Sequence of chain 1.A:
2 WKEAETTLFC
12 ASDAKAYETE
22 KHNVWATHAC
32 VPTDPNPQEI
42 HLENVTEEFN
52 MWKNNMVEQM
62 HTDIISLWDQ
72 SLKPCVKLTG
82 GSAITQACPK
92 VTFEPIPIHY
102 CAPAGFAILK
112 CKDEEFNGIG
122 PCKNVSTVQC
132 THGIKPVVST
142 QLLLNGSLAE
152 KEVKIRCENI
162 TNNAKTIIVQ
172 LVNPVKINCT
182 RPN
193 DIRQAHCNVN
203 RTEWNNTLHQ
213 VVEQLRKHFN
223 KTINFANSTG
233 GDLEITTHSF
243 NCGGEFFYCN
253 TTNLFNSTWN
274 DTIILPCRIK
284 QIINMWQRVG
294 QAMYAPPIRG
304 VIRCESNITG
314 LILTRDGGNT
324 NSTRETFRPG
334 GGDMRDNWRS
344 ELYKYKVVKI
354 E

Binding-site contacts:
Ligand atom C2 contacts residue NAG1 of chain 1.L at 4.3 Å.
Ligand atom O3 contacts residue NAG1 of chain 1.L at 3.4 Å.
Ligand atom C7 contacts residue SER230 of chain 1.A at 4.4 Å.
Ligand atom N2 contacts residue THR254 of chain 1.A at 4.1 Å.
Ligand atom C8 contacts residue SER230 of chain 1.A at 4.0 Å.
Ligand atom C3 contacts residue ASN229 of chain 1.A at 3.8 Å.
Ligand atom O4 contacts residue NAG1 of chain 1.L at 4.4 Å.
Ligand atom N2 contacts residue SER230 of chain 1.A at 3.9 Å.
Ligand atom O7 contacts residue ASN252 of chain 1.A at 3.4 Å (h-bond).
Ligand atom C3 contacts residue NAG1 of chain 1.L at 4.2 Å.
Ligand atom O7 contacts residue ASN229 of chain 1.A at 3.8 Å.
Ligand atom C1 contacts residue THR254 of chain 1.A at 3.7 Å.
Ligand atom O5 contacts residue ASN229 of chain 1.A at 2.5 Å (h-bond).
Ligand atom O5 contacts residue THR254 of chain 1.A at 4.1 Å.
Ligand atom C1 contacts residue SER230 of chain 1.A at 4.5 Å.
Ligand atom O7 contacts residue THR254 of chain 1.A at 3.2 Å (h-bond).
Ligand atom C7 contacts residue NAG1 of chain 1.L at 3.9 Å.
Ligand atom C1 contacts residue ASN229 of chain 1.A at 1.5 Å.
Ligand atom C8 contacts residue ASN229 of chain 1.A at 4.5 Å.
Ligand atom C4 contacts residue NAG1 of chain 1.L at 4.0 Å.
Ligand atom C5 contacts residue ASN229 of chain 1.A at 3.7 Å.
Ligand atom O7 contacts residue NAG1 of chain 1.L at 3.1 Å (h-bond).
Ligand atom C8 contacts residue THR238 of chain 1.A at 3.6 Å.
Ligand atom C2 contacts residue ASN229 of chain 1.A at 2.5 Å.
Ligand atom C4 contacts residue ASN229 of chain 1.A at 4.3 Å.
Ligand atom N2 contacts residue ASN229 of chain 1.A at 2.8 Å (h-bond).
Ligand atom O6 contacts residue NAG1 of chain 1.L at 3.8 Å.
Ligand atom C2 contacts residue THR254 of chain 1.A at 3.7 Å.
Ligand atom C7 contacts residue THR254 of chain 1.A at 3.9 Å.
Ligand atom C7 contacts residue ASN229 of chain 1.A at 3.5 Å.
Ligand atom C7 contacts residue ASN252 of chain 1.A at 4.5 Å.

A small-molecule ligand and the protein it binds are described below.
Small molecule (SMILES): CC(=O)N[C@@H]1[C@@H](O)[C@H](O)[C@@H](CO)O[C@H]1O